A protein and the small-molecule ligand that binds it are described below.
Small molecule (SMILES): CCC(=O)c1c[nH]c(C(=O)OC)c1

Binding-site contacts:
Ligand atom C13 contacts residue PRO24 of chain 1.A at 3.4 Å (hydrophobic).
Ligand atom C05 contacts residue VAL34 of chain 1.A at 4.0 Å (hydrophobic).
Ligand atom C13 contacts residue PHE25 of chain 1.A at 3.7 Å (hydrophobic).
Ligand atom C09 contacts residue VAL34 of chain 1.A at 4.3 Å (hydrophobic).
Ligand atom C03 contacts residue PHE79 of chain 1.A at 4.4 Å (hydrophobic).
Ligand atom C06 contacts residue VAL34 of chain 1.A at 3.9 Å (hydrophobic).
Ligand atom O11 contacts residue PHE79 of chain 1.A at 4.4 Å.
Ligand atom O11 contacts residue ASN80 of chain 1.A at 3.0 Å (h-bond).
Ligand atom C02 contacts residue VAL34 of chain 1.A at 4.1 Å (hydrophobic).
Ligand atom O04 contacts residue PHE79 of chain 1.A at 3.6 Å.
Ligand atom C05 contacts residue VAL86 of chain 1.A at 4.3 Å (hydrophobic).
Ligand atom C09 contacts residue PHE79 of chain 1.A at 4.0 Å (hydrophobic).
Ligand atom O04 contacts residue ASN80 of chain 1.A at 4.2 Å.
Ligand atom O12 contacts residue VAL86 of chain 1.A at 3.7 Å.
Ligand atom O12 contacts residue PHE25 of chain 1.A at 4.4 Å.
Ligand atom C03 contacts residue VAL34 of chain 1.A at 3.8 Å (hydrophobic).
Ligand atom C08 contacts residue VAL86 of chain 1.A at 4.1 Å (hydrophobic).
Ligand atom C05 contacts residue ASN80 of chain 1.A at 4.2 Å.
Ligand atom C10 contacts residue VAL29 of chain 1.A at 3.8 Å (hydrophobic).
Ligand atom O12 contacts residue PRO24 of chain 1.A at 3.4 Å (h-bond).
Ligand atom O11 contacts residue VAL29 of chain 1.A at 4.1 Å.
Ligand atom C01 contacts residue LEU33 of chain 1.A at 4.3 Å (hydrophobic).
Ligand atom C01 contacts residue VAL34 of chain 1.A at 4.3 Å (hydrophobic).
Ligand atom C10 contacts residue ASN80 of chain 1.A at 3.8 Å.
Ligand atom O11 contacts residue TYR37 of chain 1.A at 3.7 Å.
Ligand atom C13 contacts residue VAL86 of chain 1.A at 4.4 Å (hydrophobic).
Ligand atom O12 contacts residue VAL29 of chain 1.A at 3.8 Å.
Ligand atom N07 contacts residue VAL86 of chain 1.A at 4.2 Å.
Ligand atom C08 contacts residue ASN80 of chain 1.A at 4.0 Å.
Ligand atom C06 contacts residue VAL86 of chain 1.A at 4.4 Å (hydrophobic).
Ligand atom C08 contacts residue VAL29 of chain 1.A at 4.3 Å (hydrophobic).
Ligand atom C13 contacts residue VAL29 of chain 1.A at 3.6 Å (hydrophobic).
Ligand atom C10 contacts residue VAL86 of chain 1.A at 3.7 Å (hydrophobic).
Ligand atom N07 contacts residue VAL29 of chain 1.A at 4.4 Å.
Ligand atom C10 contacts residue TYR37 of chain 1.A at 4.5 Å (hydrophobic).
Ligand atom O11 contacts residue VAL86 of chain 1.A at 4.0 Å.
Ligand atom C09 contacts residue VAL86 of chain 1.A at 4.1 Å (hydrophobic).
Ligand atom O04 contacts residue VAL34 of chain 1.A at 3.7 Å.
Ligand atom C09 contacts residue ASN80 of chain 1.A at 3.3 Å.

Sequence of chain 1.A:
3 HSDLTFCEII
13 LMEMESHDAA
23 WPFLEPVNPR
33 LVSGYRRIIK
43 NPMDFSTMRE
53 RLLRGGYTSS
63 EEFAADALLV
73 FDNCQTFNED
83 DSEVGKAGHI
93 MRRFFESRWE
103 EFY